Sequence of chain 1.D:
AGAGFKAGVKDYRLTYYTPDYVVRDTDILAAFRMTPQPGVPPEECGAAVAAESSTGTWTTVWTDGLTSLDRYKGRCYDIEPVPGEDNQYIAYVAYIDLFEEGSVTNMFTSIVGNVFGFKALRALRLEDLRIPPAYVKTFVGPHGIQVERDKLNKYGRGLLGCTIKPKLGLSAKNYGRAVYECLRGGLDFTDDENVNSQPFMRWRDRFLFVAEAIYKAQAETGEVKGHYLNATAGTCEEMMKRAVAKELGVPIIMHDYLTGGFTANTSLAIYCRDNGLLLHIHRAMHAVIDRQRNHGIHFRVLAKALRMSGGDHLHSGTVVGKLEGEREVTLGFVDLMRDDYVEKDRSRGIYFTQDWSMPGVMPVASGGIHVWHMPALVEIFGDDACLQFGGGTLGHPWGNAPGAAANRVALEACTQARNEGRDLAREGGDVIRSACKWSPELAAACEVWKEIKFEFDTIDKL

Sequence of chain 2.B:
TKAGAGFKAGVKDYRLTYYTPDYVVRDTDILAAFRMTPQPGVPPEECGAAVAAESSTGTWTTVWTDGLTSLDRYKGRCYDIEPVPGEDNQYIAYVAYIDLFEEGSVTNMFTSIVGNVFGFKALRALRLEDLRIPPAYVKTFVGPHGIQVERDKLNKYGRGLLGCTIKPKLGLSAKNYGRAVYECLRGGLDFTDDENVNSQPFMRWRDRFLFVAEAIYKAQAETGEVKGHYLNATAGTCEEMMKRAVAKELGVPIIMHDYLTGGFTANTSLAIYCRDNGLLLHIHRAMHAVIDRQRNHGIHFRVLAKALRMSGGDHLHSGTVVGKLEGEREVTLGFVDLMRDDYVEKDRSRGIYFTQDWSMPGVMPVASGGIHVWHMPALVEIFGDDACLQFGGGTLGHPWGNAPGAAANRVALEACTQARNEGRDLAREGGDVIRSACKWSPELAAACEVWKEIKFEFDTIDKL

This small molecule binds to this protein.
Small molecule (SMILES): O=C(O)[C@@](O)(COP(=O)(O)O)[C@H](O)[C@H](O)COP(=O)(O)O

Binding-site contacts:
Ligand atom O5P contacts residue HIS327 of chain 2.B at 2.7 Å (h-bond).
Ligand atom C contacts residue ASN123 of chain 1.D at 3.5 Å.
Ligand atom O2 contacts residue MG1 of chain 2.R at 2.3 Å.
Ligand atom O3P contacts residue THR65 of chain 1.D at 3.4 Å (h-bond).
Ligand atom C contacts residue MG1 of chain 2.R at 2.8 Å.
Ligand atom O3P contacts residue TRP66 of chain 1.D at 3.2 Å.
Ligand atom O6 contacts residue LYS177 of chain 2.B at 2.8 Å (salt-bridge).
Ligand atom O2 contacts residue THR173 of chain 2.B at 2.8 Å (h-bond).
Ligand atom O3P contacts residue GLY380 of chain 2.B at 3.2 Å.
Ligand atom O6P contacts residue ARG295 of chain 2.B at 2.8 Å (salt-bridge).
Ligand atom O5P contacts residue SER379 of chain 2.B at 3.2 Å (h-bond).
Ligand atom O6 contacts residue LYS175 of chain 2.B at 3.4 Å (salt-bridge).
Ligand atom O1 contacts residue LYS175 of chain 2.B at 3.2 Å (salt-bridge).
Ligand atom O2 contacts residue ASP203 of chain 2.B at 3.4 Å (salt-bridge).
Ligand atom O6 contacts residue GLU204 of chain 2.B at 3.1 Å (salt-bridge).
Ligand atom O7 contacts residue LYS334 of chain 2.B at 2.9 Å (salt-bridge).
Ligand atom O7 contacts residue GLU60 of chain 1.D at 3.3 Å (salt-bridge).
Ligand atom O2 contacts residue LYS175 of chain 2.B at 2.9 Å (salt-bridge).
Ligand atom C3 contacts residue KCX201 of chain 2.B at 3.0 Å.
Ligand atom O1P contacts residue LYS175 of chain 2.B at 3.4 Å.
Ligand atom C3 contacts residue MG1 of chain 2.R at 3.0 Å.
Ligand atom O6 contacts residue ASP203 of chain 2.B at 3.0 Å (salt-bridge).
Ligand atom O4 contacts residue SER379 of chain 2.B at 2.9 Å (h-bond).
Ligand atom O4 contacts residue GLY380 of chain 2.B at 3.4 Å (h-bond).
Ligand atom O6 contacts residue ASN123 of chain 1.D at 3.0 Å (h-bond).
Ligand atom O3 contacts residue HIS294 of chain 2.B at 3.0 Å (h-bond).
Ligand atom O3 contacts residue GLU204 of chain 2.B at 3.0 Å (salt-bridge).
Ligand atom O3 contacts residue MG1 of chain 2.R at 2.2 Å.
Ligand atom O4P contacts residue ARG295 of chain 2.B at 2.8 Å (salt-bridge).
Ligand atom P1 contacts residue THR65 of chain 1.D at 3.4 Å.
Ligand atom O2P contacts residue GLY403 of chain 2.B at 2.9 Å (h-bond).
Ligand atom C2 contacts residue MG1 of chain 2.R at 2.9 Å.
Ligand atom C contacts residue LYS175 of chain 2.B at 3.4 Å.
Ligand atom O3P contacts residue GLY381 of chain 2.B at 2.8 Å (h-bond).
Ligand atom O1P contacts residue THR65 of chain 1.D at 2.6 Å (h-bond).
Ligand atom O3P contacts residue LYS334 of chain 2.B at 2.9 Å (salt-bridge).
Ligand atom O1P contacts residue GLY404 of chain 2.B at 2.8 Å (h-bond).
Ligand atom O2 contacts residue KCX201 of chain 2.B at 3.2 Å (h-bond).
Ligand atom O6 contacts residue MG1 of chain 2.R at 2.1 Å.
Ligand atom O3 contacts residue KCX201 of chain 2.B at 2.5 Å (h-bond).